This small molecule binds to this protein.
Small molecule (SMILES): N[C@@H](Cc1c[nH]c2ccc(Br)cc12)C(=O)O

Sequence of chain 1.B:
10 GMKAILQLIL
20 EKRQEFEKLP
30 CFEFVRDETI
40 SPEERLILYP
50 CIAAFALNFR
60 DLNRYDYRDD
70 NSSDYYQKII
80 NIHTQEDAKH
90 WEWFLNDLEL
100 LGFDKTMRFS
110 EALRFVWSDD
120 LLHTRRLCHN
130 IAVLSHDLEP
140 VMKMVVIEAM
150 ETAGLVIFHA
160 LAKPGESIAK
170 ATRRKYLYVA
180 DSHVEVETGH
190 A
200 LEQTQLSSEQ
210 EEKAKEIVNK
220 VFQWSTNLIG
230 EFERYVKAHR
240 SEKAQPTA

Binding-site contacts:
Ligand atom CD1 contacts residue MET149 of chain 1.B at 3.6 Å (hydrophobic).
Ligand atom OXT contacts residue HIS89 of chain 1.B at 3.0 Å.
Ligand atom C contacts residue HIS182 of chain 1.B at 3.8 Å.
Ligand atom C contacts residue FE21 of chain 1.G at 2.9 Å.
Ligand atom OXT contacts residue TYR177 of chain 1.B at 3.5 Å.
Ligand atom CD2 contacts residue PHE54 of chain 1.B at 3.4 Å (hydrophobic).
Ligand atom CH2 contacts residue ILE156 of chain 1.B at 3.1 Å (hydrophobic).
Ligand atom OXT contacts residue GLU186 of chain 1.B at 3.9 Å.
Ligand atom CZ2 contacts residue ILE156 of chain 1.B at 3.6 Å (hydrophobic).
Ligand atom CG contacts residue GLY153 of chain 1.B at 3.9 Å.
Ligand atom CA contacts residue PHE157 of chain 1.B at 3.5 Å (hydrophobic).
Ligand atom CE3 contacts residue PHE157 of chain 1.B at 3.8 Å (hydrophobic).
Ligand atom CE3 contacts residue PHE54 of chain 1.B at 3.1 Å (hydrophobic).
Ligand atom CE2 contacts residue PHE54 of chain 1.B at 3.9 Å (hydrophobic).
Ligand atom N contacts residue HIS182 of chain 1.B at 3.0 Å (h-bond).
Ligand atom CD1 contacts residue GLY153 of chain 1.B at 3.6 Å.
Ligand atom NE1 contacts residue GLY153 of chain 1.B at 3.3 Å.
Ligand atom CB contacts residue PHE58 of chain 1.B at 3.4 Å (hydrophobic).
Ligand atom CA contacts residue FE21 of chain 1.G at 3.1 Å.
Ligand atom CB contacts residue FE21 of chain 1.G at 3.9 Å.
Ligand atom O contacts residue TYR177 of chain 1.B at 2.7 Å (h-bond).
Ligand atom O contacts residue PHE54 of chain 1.B at 3.8 Å.
Ligand atom N contacts residue PHE157 of chain 1.B at 3.6 Å.
Ligand atom CZ3 contacts residue ILE156 of chain 1.B at 3.7 Å (hydrophobic).
Ligand atom N contacts residue FE21 of chain 1.G at 2.3 Å.
Ligand atom CD1 contacts residue PHE58 of chain 1.B at 3.9 Å (hydrophobic).
Ligand atom O contacts residue PHE58 of chain 1.B at 4.0 Å.
Ligand atom C contacts residue TYR177 of chain 1.B at 3.4 Å (hydrophobic).
Ligand atom OXT contacts residue FE21 of chain 1.G at 2.0 Å.
Ligand atom BR1 contacts residue PHE54 of chain 1.B at 4.0 Å.
Ligand atom OXT contacts residue HIS182 of chain 1.B at 3.0 Å (h-bond).
Ligand atom CG contacts residue PHE54 of chain 1.B at 3.8 Å (hydrophobic).
Ligand atom CD1 contacts residue GLU150 of chain 1.B at 3.9 Å.
Ligand atom CE2 contacts residue MET149 of chain 1.B at 3.8 Å (hydrophobic).
Ligand atom CZ2 contacts residue GLY153 of chain 1.B at 4.0 Å.
Ligand atom NE1 contacts residue MET149 of chain 1.B at 2.9 Å (h-bond).
Ligand atom CD2 contacts residue GLY153 of chain 1.B at 3.9 Å.
Ligand atom CZ3 contacts residue PHE54 of chain 1.B at 3.7 Å (hydrophobic).
Ligand atom CE2 contacts residue GLY153 of chain 1.B at 3.5 Å.
Ligand atom N contacts residue GLU186 of chain 1.B at 3.1 Å (salt-bridge).